A protein and the small-molecule ligand that binds it are described below.
Small molecule (SMILES): O=c1[nH]c(=O)c2nc[nH]c2[nH]1

Binding-site contacts:
Ligand atom C8 contacts residue GLY119 of chain 1.F at 4.0 Å.
Ligand atom O2 contacts residue GLU197 of chain 1.F at 2.5 Å (salt-bridge).
Ligand atom C5 contacts residue ALA118 of chain 1.F at 4.1 Å (hydrophobic).
Ligand atom C8 contacts residue ASN239 of chain 1.F at 3.5 Å.
Ligand atom N7 contacts residue ASN239 of chain 1.F at 2.9 Å (h-bond).
Ligand atom C4 contacts residue VAL213 of chain 1.F at 4.1 Å (hydrophobic).
Ligand atom O2 contacts residue GLY214 of chain 1.F at 3.4 Å.
Ligand atom C6 contacts residue PHE196 of chain 1.F at 3.9 Å (hydrophobic).
Ligand atom C5 contacts residue ASN239 of chain 1.F at 4.1 Å.
Ligand atom N9 contacts residue ALA118 of chain 1.F at 3.6 Å.
Ligand atom N9 contacts residue ALA117 of chain 1.F at 3.5 Å (h-bond).
Ligand atom C5 contacts residue GLY119 of chain 1.F at 3.8 Å.
Ligand atom C8 contacts residue ALA118 of chain 1.F at 3.5 Å (hydrophobic).
Ligand atom N7 contacts residue THR238 of chain 1.F at 3.6 Å (h-bond).
Ligand atom C2 contacts residue MET215 of chain 1.F at 4.2 Å (hydrophobic).
Ligand atom O6 contacts residue ASN239 of chain 1.F at 3.6 Å.
Ligand atom O6 contacts residue LEU249 of chain 1.F at 3.4 Å.
Ligand atom O2 contacts residue MET215 of chain 1.F at 3.5 Å.
Ligand atom C4 contacts residue ALA118 of chain 1.F at 4.1 Å (hydrophobic).
Ligand atom N3 contacts residue VAL213 of chain 1.F at 3.8 Å.
Ligand atom N7 contacts residue GLY119 of chain 1.F at 3.8 Å.
Ligand atom O6 contacts residue GLU197 of chain 1.F at 3.4 Å (salt-bridge).
Ligand atom N1 contacts residue VAL213 of chain 1.F at 4.1 Å.
Ligand atom O2 contacts residue VAL213 of chain 1.F at 3.9 Å.
Ligand atom C8 contacts residue THR238 of chain 1.F at 3.2 Å.
Ligand atom C2 contacts residue VAL213 of chain 1.F at 3.8 Å (hydrophobic).
Ligand atom C5 contacts residue PHE196 of chain 1.F at 4.0 Å (hydrophobic).
Ligand atom C2 contacts residue GLU197 of chain 1.F at 3.2 Å.
Ligand atom C2 contacts residue GLY214 of chain 1.F at 3.7 Å.
Ligand atom C4 contacts residue GLY119 of chain 1.F at 4.0 Å.
Ligand atom N3 contacts residue GLY214 of chain 1.F at 3.6 Å.
Ligand atom C6 contacts residue GLU197 of chain 1.F at 3.6 Å.
Ligand atom O6 contacts residue PHE196 of chain 1.F at 4.0 Å.
Ligand atom N7 contacts residue ALA118 of chain 1.F at 3.7 Å.
Ligand atom N1 contacts residue GLU197 of chain 1.F at 2.9 Å (salt-bridge).
Ligand atom N1 contacts residue PHE196 of chain 1.F at 3.9 Å.
Ligand atom N3 contacts residue MET215 of chain 1.F at 4.0 Å.
Ligand atom N9 contacts residue GLY119 of chain 1.F at 4.1 Å.
Ligand atom C8 contacts residue THR254 of chain 1.F at 3.8 Å.
Ligand atom O2 contacts residue TYR191 of chain 1.F at 4.2 Å.

Sequence of chain 1.F:
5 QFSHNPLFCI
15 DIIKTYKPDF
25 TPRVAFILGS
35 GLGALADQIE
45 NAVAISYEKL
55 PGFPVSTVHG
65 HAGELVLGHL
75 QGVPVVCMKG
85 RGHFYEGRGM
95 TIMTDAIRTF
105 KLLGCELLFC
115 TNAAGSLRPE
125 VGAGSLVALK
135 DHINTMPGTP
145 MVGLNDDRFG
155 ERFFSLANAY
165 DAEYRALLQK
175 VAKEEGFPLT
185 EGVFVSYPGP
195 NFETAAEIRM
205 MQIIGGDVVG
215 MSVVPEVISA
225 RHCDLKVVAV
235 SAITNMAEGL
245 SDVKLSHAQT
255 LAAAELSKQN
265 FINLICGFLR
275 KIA